Sequence of chain 24.A:
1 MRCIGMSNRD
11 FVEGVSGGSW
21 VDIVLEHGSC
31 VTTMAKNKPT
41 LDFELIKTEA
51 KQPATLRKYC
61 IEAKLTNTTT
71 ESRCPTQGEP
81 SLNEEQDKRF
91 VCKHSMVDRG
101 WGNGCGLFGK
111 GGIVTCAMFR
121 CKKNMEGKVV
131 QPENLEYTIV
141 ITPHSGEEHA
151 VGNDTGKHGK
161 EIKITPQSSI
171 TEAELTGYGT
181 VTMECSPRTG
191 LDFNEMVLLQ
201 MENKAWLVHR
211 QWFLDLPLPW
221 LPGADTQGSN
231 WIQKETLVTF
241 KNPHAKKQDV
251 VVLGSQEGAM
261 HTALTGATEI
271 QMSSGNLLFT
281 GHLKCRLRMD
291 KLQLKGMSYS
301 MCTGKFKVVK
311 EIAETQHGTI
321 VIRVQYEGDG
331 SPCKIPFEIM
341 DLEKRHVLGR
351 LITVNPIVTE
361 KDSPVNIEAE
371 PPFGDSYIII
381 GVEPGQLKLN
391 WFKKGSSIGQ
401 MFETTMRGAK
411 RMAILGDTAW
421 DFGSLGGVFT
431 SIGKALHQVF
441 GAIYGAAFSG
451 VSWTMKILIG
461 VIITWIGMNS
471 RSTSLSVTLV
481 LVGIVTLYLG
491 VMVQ

Binding-site contacts:
Ligand atom C1 contacts residue ASN67 of chain 24.A at 1.4 Å.
Ligand atom C4 contacts residue ASN67 of chain 24.A at 4.2 Å.
Ligand atom N2 contacts residue ASN67 of chain 24.A at 2.9 Å (h-bond).
Ligand atom C2 contacts residue ASN67 of chain 24.A at 2.5 Å.
Ligand atom C3 contacts residue ASN67 of chain 24.A at 3.8 Å.
Ligand atom C7 contacts residue MET118 of chain 24.A at 4.0 Å (hydrophobic).
Ligand atom C8 contacts residue ASN67 of chain 24.A at 4.0 Å.
Ligand atom C7 contacts residue ASN67 of chain 24.A at 3.2 Å.
Ligand atom C8 contacts residue MET118 of chain 24.A at 3.8 Å (hydrophobic).
Ligand atom C5 contacts residue ASN67 of chain 24.A at 3.7 Å.
Ligand atom C8 contacts residue PHE90 of chain 24.A at 4.0 Å (hydrophobic).
Ligand atom O7 contacts residue ASN67 of chain 24.A at 3.0 Å (h-bond).
Ligand atom O7 contacts residue MET118 of chain 24.A at 3.5 Å.
Ligand atom O5 contacts residue ASN67 of chain 24.A at 2.4 Å (h-bond).

The small molecule below binds the protein below.
Small molecule (SMILES): CC(=O)N[C@@H]1[C@@H](O)[C@H](O)[C@@H](CO)O[C@H]1O